The protein below binds the small molecule below.
Small molecule (SMILES): CC(C)CCC[C@@H](C)[C@H]1CC[C@H]2[C@@H]3CC=C4C[C@@H](O)CC[C@]4(C)[C@H]3CC[C@]12C

Sequence of chain 1.B:
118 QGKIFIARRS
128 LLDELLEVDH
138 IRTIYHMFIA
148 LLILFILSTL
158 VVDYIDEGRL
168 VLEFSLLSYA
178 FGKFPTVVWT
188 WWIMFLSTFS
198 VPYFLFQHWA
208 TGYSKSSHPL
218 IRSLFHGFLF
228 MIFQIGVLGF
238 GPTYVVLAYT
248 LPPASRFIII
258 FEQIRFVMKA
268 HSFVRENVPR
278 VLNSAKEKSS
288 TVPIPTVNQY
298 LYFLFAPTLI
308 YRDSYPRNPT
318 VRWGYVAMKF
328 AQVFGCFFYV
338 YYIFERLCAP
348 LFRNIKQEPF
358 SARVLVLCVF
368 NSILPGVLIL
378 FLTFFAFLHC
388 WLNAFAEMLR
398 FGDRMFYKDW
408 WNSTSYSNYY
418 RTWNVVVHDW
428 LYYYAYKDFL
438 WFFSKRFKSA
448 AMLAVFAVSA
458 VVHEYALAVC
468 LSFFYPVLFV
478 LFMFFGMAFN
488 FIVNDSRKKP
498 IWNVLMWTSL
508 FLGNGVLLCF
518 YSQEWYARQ

Binding-site contacts:
Ligand atom C15 contacts residue ASP435 of chain 1.B at 3.7 Å.
Ligand atom O1 contacts residue TRP438 of chain 1.B at 4.1 Å.
Ligand atom C4 contacts residue TRP438 of chain 1.B at 3.6 Å (hydrophobic).
Ligand atom C26 contacts residue MET228 of chain 1.B at 3.4 Å (hydrophobic).
Ligand atom C20 contacts residue VAL271 of chain 1.B at 4.0 Å (hydrophobic).
Ligand atom C12 contacts residue VAL275 of chain 1.B at 4.1 Å (hydrophobic).
Ligand atom C19 contacts residue PRO276 of chain 1.B at 3.6 Å (hydrophobic).
Ligand atom C6 contacts residue ARG272 of chain 1.B at 3.8 Å.
Ligand atom C6 contacts residue TRP438 of chain 1.B at 3.8 Å (hydrophobic).
Ligand atom C8 contacts residue ARG272 of chain 1.B at 4.4 Å.
Ligand atom C18 contacts residue ARG272 of chain 1.B at 3.8 Å.
Ligand atom C1 contacts residue LEU279 of chain 1.B at 4.0 Å (hydrophobic).
Ligand atom C1 contacts residue TRP438 of chain 1.B at 4.2 Å (hydrophobic).
Ligand atom C15 contacts residue ARG272 of chain 1.B at 3.9 Å.
Ligand atom C18 contacts residue VAL271 of chain 1.B at 4.5 Å (hydrophobic).
Ligand atom C2 contacts residue TRP438 of chain 1.B at 4.5 Å (hydrophobic).
Ligand atom C7 contacts residue ARG272 of chain 1.B at 4.3 Å.
Ligand atom C21 contacts residue VAL271 of chain 1.B at 3.6 Å (hydrophobic).
Ligand atom C16 contacts residue ARG272 of chain 1.B at 4.3 Å.
Ligand atom C11 contacts residue VAL275 of chain 1.B at 4.0 Å (hydrophobic).
Ligand atom C5 contacts residue TRP438 of chain 1.B at 3.9 Å (hydrophobic).
Ligand atom C3 contacts residue TRP438 of chain 1.B at 3.6 Å (hydrophobic).
Ligand atom C7 contacts residue TRP438 of chain 1.B at 3.9 Å (hydrophobic).
Ligand atom C18 contacts residue VAL275 of chain 1.B at 3.9 Å (hydrophobic).
Ligand atom C2 contacts residue LEU279 of chain 1.B at 4.4 Å (hydrophobic).
Ligand atom C27 contacts residue HIS268 of chain 1.B at 3.9 Å.
Ligand atom C22 contacts residue VAL271 of chain 1.B at 4.3 Å (hydrophobic).
Ligand atom C7 contacts residue ASP435 of chain 1.B at 4.3 Å.
Ligand atom C19 contacts residue ARG272 of chain 1.B at 4.2 Å.
Ligand atom C21 contacts residue VAL275 of chain 1.B at 4.2 Å (hydrophobic).
Ligand atom C9 contacts residue TRP438 of chain 1.B at 4.4 Å (hydrophobic).